The small molecule below binds the protein below.
Small molecule (SMILES): CC(=O)C(=O)O

Sequence of chain 1.B:
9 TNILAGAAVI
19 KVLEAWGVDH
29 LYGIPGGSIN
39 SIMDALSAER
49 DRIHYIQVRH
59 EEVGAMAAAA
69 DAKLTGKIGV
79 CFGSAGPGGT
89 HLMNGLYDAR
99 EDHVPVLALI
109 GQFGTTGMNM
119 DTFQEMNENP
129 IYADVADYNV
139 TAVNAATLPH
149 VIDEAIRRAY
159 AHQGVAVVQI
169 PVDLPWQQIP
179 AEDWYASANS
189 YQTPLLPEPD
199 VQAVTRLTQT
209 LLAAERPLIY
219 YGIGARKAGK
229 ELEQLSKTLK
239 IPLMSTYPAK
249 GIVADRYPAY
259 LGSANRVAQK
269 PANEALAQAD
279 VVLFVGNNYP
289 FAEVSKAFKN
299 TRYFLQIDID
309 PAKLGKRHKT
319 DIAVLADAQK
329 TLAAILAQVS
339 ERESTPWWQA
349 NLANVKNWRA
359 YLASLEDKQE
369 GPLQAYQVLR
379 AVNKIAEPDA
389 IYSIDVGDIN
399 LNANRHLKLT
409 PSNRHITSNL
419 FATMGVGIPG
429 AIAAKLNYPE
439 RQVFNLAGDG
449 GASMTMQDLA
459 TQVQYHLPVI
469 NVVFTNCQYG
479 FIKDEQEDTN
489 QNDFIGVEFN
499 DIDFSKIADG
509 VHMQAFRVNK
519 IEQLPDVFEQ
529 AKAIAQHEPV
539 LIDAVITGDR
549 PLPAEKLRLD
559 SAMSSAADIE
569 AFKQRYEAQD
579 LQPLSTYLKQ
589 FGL

Binding-site contacts:
Ligand atom OXT contacts residue LEU557 of chain 1.B at 3.0 Å (h-bond).
Ligand atom CA contacts residue LEU555 of chain 1.B at 3.0 Å (hydrophobic).
Ligand atom CA contacts residue MET561 of chain 1.B at 3.8 Å (hydrophobic).
Ligand atom CB contacts residue MET561 of chain 1.B at 3.7 Å (hydrophobic).
Ligand atom CA contacts residue ARG556 of chain 1.B at 4.0 Å.
Ligand atom O contacts residue MET561 of chain 1.B at 3.7 Å.
Ligand atom C contacts residue MET561 of chain 1.B at 3.9 Å (hydrophobic).
Ligand atom CA contacts residue ASP558 of chain 1.B at 3.9 Å.
Ligand atom C contacts residue LEU555 of chain 1.B at 3.4 Å (hydrophobic).
Ligand atom O3 contacts residue ASP558 of chain 1.B at 3.0 Å (salt-bridge).
Ligand atom OXT contacts residue LEU555 of chain 1.B at 3.7 Å.
Ligand atom CB contacts residue LEU555 of chain 1.B at 3.0 Å (hydrophobic).
Ligand atom CA contacts residue SER562 of chain 1.B at 3.3 Å.
Ligand atom O3 contacts residue LEU555 of chain 1.B at 3.5 Å (h-bond).
Ligand atom OXT contacts residue ASP558 of chain 1.B at 3.2 Å (salt-bridge).
Ligand atom C contacts residue ASP558 of chain 1.B at 3.9 Å.
Ligand atom C contacts residue LEU557 of chain 1.B at 3.9 Å (hydrophobic).
Ligand atom CB contacts residue ARG556 of chain 1.B at 3.8 Å.
Ligand atom O3 contacts residue MET561 of chain 1.B at 3.7 Å.
Ligand atom O contacts residue LEU555 of chain 1.B at 3.7 Å.
Ligand atom O3 contacts residue ARG556 of chain 1.B at 3.5 Å.
Ligand atom OXT contacts residue PRO581 of chain 1.B at 4.4 Å.
Ligand atom C contacts residue ARG556 of chain 1.B at 4.4 Å.
Ligand atom O3 contacts residue LEU557 of chain 1.B at 3.2 Å (h-bond).
Ligand atom OXT contacts residue ARG556 of chain 1.B at 4.1 Å.
Ligand atom O3 contacts residue SER562 of chain 1.B at 2.6 Å (h-bond).
Ligand atom CA contacts residue LEU557 of chain 1.B at 3.9 Å (hydrophobic).
Ligand atom CB contacts residue SER562 of chain 1.B at 3.4 Å.